Sequence of chain 1.D:
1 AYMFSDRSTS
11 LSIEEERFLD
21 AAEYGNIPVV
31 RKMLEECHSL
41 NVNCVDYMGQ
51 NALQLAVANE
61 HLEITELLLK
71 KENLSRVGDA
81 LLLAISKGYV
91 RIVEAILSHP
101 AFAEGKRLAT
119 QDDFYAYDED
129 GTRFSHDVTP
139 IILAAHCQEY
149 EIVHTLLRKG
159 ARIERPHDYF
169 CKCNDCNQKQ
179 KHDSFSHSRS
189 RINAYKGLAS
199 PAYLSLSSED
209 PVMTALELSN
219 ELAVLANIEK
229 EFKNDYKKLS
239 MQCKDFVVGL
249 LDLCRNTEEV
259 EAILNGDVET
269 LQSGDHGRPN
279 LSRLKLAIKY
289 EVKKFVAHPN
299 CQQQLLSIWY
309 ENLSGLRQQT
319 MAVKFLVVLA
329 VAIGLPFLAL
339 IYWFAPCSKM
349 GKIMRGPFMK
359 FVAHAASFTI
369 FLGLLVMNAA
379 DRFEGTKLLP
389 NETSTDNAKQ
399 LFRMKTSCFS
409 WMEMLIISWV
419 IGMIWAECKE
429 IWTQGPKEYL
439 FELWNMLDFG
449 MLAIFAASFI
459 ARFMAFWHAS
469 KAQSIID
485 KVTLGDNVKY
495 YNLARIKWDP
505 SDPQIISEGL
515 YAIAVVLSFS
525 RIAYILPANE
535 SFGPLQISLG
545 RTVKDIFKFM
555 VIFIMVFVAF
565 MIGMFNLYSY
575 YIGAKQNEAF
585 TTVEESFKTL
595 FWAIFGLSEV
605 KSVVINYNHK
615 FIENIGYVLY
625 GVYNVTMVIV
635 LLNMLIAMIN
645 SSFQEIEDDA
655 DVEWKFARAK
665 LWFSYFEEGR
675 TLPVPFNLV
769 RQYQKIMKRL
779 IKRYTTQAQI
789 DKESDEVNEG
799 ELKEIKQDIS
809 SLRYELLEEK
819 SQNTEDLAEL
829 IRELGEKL

The small molecule below binds the protein below.
Small molecule (SMILES): CC(C)CCC[C@@H](C)[C@H]1CC[C@H]2[C@@H]3CC=C4C[C@@H](OC(=O)CCC(=O)O)CC[C@]4(C)[C@H]3CC[C@]12C

Sequence of chain 1.C:
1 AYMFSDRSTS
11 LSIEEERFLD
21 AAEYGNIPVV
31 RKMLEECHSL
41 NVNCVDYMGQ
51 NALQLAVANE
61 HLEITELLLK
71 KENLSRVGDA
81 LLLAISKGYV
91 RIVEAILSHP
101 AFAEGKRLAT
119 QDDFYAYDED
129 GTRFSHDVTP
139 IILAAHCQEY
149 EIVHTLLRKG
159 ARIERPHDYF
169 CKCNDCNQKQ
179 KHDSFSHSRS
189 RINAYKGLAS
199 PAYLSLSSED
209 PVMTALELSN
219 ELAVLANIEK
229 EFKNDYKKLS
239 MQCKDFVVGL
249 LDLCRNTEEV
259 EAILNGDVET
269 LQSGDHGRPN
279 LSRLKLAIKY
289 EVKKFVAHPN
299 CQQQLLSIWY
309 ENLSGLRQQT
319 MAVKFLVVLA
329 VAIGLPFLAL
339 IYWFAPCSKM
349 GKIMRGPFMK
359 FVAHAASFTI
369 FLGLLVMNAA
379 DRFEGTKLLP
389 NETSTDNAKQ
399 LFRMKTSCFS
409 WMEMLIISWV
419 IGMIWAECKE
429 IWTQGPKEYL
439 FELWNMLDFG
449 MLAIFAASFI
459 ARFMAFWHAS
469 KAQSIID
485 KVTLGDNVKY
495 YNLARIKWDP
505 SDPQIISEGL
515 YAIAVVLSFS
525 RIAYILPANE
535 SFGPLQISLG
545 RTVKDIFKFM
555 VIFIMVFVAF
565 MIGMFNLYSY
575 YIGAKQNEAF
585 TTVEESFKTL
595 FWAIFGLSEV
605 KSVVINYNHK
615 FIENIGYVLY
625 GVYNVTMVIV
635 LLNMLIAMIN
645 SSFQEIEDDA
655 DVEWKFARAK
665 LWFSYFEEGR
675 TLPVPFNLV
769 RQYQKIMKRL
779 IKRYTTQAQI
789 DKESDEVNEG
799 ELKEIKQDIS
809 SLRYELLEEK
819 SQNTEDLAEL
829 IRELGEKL

Binding-site contacts:
Ligand atom CAQ contacts residue ILE526 of chain 1.C at 3.7 Å (hydrophobic).
Ligand atom OAG contacts residue MET319 of chain 1.C at 3.3 Å (h-bond).
Ligand atom CAR contacts residue LYS322 of chain 1.C at 3.4 Å.
Ligand atom CAX contacts residue PHE356 of chain 1.C at 4.2 Å (hydrophobic).
Ligand atom CAS contacts residue PHE323 of chain 1.C at 4.1 Å (hydrophobic).
Ligand atom CAR contacts residue VAL326 of chain 1.C at 4.2 Å (hydrophobic).
Ligand atom CAB contacts residue PHE523 of chain 1.C at 3.7 Å (hydrophobic).
Ligand atom CAU contacts residue PHE323 of chain 1.C at 3.6 Å (hydrophobic).
Ligand atom CAL contacts residue PHE356 of chain 1.C at 3.7 Å (hydrophobic).
Ligand atom CAQ contacts residue ILE529 of chain 1.C at 4.1 Å (hydrophobic).
Ligand atom OAF contacts residue LYS322 of chain 1.C at 3.6 Å.
Ligand atom OAG contacts residue ASN533 of chain 1.C at 3.3 Å (h-bond).
Ligand atom CAK contacts residue LEU530 of chain 1.C at 4.3 Å (hydrophobic).
Ligand atom OAF contacts residue TYR308 of chain 1.C at 2.4 Å (h-bond).
Ligand atom CBB contacts residue THR367 of chain 1.C at 4.2 Å.
Ligand atom CAC contacts residue THR367 of chain 1.C at 4.1 Å.
Ligand atom CAV contacts residue PHE359 of chain 1.C at 4.1 Å (hydrophobic).
Ligand atom CAT contacts residue VAL326 of chain 1.C at 4.2 Å (hydrophobic).
Ligand atom OAW contacts residue MET319 of chain 1.C at 4.1 Å.
Ligand atom CAD contacts residue ALA363 of chain 1.C at 3.8 Å (hydrophobic).
Ligand atom CAX contacts residue TYR308 of chain 1.C at 3.2 Å (hydrophobic).
Ligand atom CAI contacts residue ILE529 of chain 1.C at 3.8 Å (hydrophobic).
Ligand atom CAT contacts residue LYS322 of chain 1.C at 3.7 Å.
Ligand atom CAX contacts residue TRP307 of chain 1.C at 4.0 Å (hydrophobic).
Ligand atom CAK contacts residue ILE529 of chain 1.C at 4.2 Å (hydrophobic).
Ligand atom CBC contacts residue MET319 of chain 1.C at 4.1 Å (hydrophobic).
Ligand atom CAA contacts residue ILE558 of chain 1.D at 4.1 Å (hydrophobic).
Ligand atom CAY contacts residue MET319 of chain 1.C at 4.0 Å (hydrophobic).
Ligand atom CAL contacts residue LYS322 of chain 1.C at 4.1 Å.
Ligand atom CAY contacts residue ALA532 of chain 1.C at 3.9 Å (hydrophobic).
Ligand atom CAM contacts residue ALA532 of chain 1.C at 3.3 Å (hydrophobic).
Ligand atom OAG contacts residue ALA532 of chain 1.C at 3.8 Å.
Ligand atom CAB contacts residue VAL562 of chain 1.D at 3.8 Å (hydrophobic).
Ligand atom OAH contacts residue PHE356 of chain 1.C at 4.2 Å.
Ligand atom OAH contacts residue TRP307 of chain 1.C at 2.9 Å (h-bond).
Ligand atom CAO contacts residue LEU370 of chain 1.C at 3.8 Å (hydrophobic).
Ligand atom OAH contacts residue TYR308 of chain 1.C at 3.5 Å (h-bond).
Ligand atom CAE contacts residue THR367 of chain 1.C at 3.4 Å.
Ligand atom CBD contacts residue ILE529 of chain 1.C at 3.8 Å (hydrophobic).
Ligand atom CAE contacts residue ILE529 of chain 1.C at 3.8 Å (hydrophobic).